Sequence of chain 1.B:
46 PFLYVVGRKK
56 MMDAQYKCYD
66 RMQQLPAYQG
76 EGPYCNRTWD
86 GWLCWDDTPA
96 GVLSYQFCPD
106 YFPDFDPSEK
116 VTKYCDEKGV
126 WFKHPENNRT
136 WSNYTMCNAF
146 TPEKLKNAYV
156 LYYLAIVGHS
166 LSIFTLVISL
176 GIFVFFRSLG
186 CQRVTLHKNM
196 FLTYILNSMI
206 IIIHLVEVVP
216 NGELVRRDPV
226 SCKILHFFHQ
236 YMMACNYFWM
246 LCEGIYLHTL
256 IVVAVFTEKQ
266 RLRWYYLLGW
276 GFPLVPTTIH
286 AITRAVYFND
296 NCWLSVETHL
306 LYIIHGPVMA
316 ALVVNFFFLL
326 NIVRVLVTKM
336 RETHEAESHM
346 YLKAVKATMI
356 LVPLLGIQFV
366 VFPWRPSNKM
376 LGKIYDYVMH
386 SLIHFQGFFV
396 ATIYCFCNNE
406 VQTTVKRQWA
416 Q

Binding-site contacts:
Ligand atom CAM contacts residue TYR271 of chain 1.B at 3.5 Å (hydrophobic).
Ligand atom CAN contacts residue LEU201 of chain 1.B at 4.2 Å (hydrophobic).
Ligand atom CBD contacts residue TRP275 of chain 1.B at 3.9 Å (hydrophobic).
Ligand atom CAC contacts residue Y011 of chain 1.N at 4.2 Å.
Ligand atom CBA contacts residue PHE233 of chain 1.B at 3.8 Å (hydrophobic).
Ligand atom CAV contacts residue ASN194 of chain 1.B at 3.4 Å.
Ligand atom CAJ contacts residue TYR236 of chain 1.B at 4.2 Å (hydrophobic).
Ligand atom CAI contacts residue ASN194 of chain 1.B at 3.3 Å.
Ligand atom CAE contacts residue TYR236 of chain 1.B at 4.0 Å (hydrophobic).
Ligand atom CAA contacts residue LEU201 of chain 1.B at 4.0 Å (hydrophobic).
Ligand atom CAA contacts residue MET237 of chain 1.B at 4.3 Å (hydrophobic).
Ligand atom CAD contacts residue TRP275 of chain 1.B at 3.5 Å (hydrophobic).
Ligand atom CAP contacts residue TRP275 of chain 1.B at 4.3 Å (hydrophobic).
Ligand atom CAQ contacts residue LEU197 of chain 1.B at 3.9 Å (hydrophobic).
Ligand atom CAK contacts residue ASN194 of chain 1.B at 4.3 Å.
Ligand atom CAK contacts residue LEU197 of chain 1.B at 3.7 Å (hydrophobic).
Ligand atom CAO contacts residue TYR236 of chain 1.B at 4.0 Å (hydrophobic).
Ligand atom CAP contacts residue LEU201 of chain 1.B at 3.9 Å (hydrophobic).
Ligand atom CAA contacts residue ILE205 of chain 1.B at 4.1 Å (hydrophobic).
Ligand atom CAK contacts residue TRP275 of chain 1.B at 3.9 Å (hydrophobic).
Ligand atom CBB contacts residue Y011 of chain 1.N at 4.3 Å.
Ligand atom OAW contacts residue TYR271 of chain 1.B at 3.9 Å.
Ligand atom OAG contacts residue TYR271 of chain 1.B at 4.1 Å.
Ligand atom CAQ contacts residue TRP275 of chain 1.B at 3.6 Å (hydrophobic).
Ligand atom CAU contacts residue Y011 of chain 1.N at 3.8 Å.
Ligand atom CAZ contacts residue ASN194 of chain 1.B at 3.6 Å.
Ligand atom CAB contacts residue PHE233 of chain 1.B at 3.5 Å (hydrophobic).
Ligand atom CAZ contacts residue TRP275 of chain 1.B at 4.3 Å (hydrophobic).
Ligand atom CAQ contacts residue LEU201 of chain 1.B at 4.1 Å (hydrophobic).
Ligand atom CAS contacts residue Y011 of chain 1.N at 3.8 Å.
Ligand atom CAR contacts residue Y011 of chain 1.N at 4.3 Å.
Ligand atom CAE contacts residue Y011 of chain 1.N at 4.0 Å.
Ligand atom CAO contacts residue Y011 of chain 1.N at 3.8 Å.
Ligand atom CAJ contacts residue Y011 of chain 1.N at 3.9 Å.
Ligand atom CAV contacts residue TYR271 of chain 1.B at 4.2 Å (hydrophobic).
Ligand atom CAN contacts residue MET237 of chain 1.B at 3.8 Å (hydrophobic).
Ligand atom CBA contacts residue MET237 of chain 1.B at 4.3 Å (hydrophobic).
Ligand atom CAI contacts residue TRP275 of chain 1.B at 4.2 Å (hydrophobic).
Ligand atom CAE contacts residue TRP275 of chain 1.B at 3.5 Å (hydrophobic).
Ligand atom CAY contacts residue TYR271 of chain 1.B at 3.6 Å (hydrophobic).

This small molecule binds to this protein.
Small molecule (SMILES): CC(C)CCC[C@@H](C)[C@H]1CC[C@H]2[C@@H]3CC=C4C[C@@H](OC(=O)CCC(=O)O)CC[C@]4(C)[C@H]3CC[C@]12C